Binding-site contacts:
Ligand atom C5 contacts residue TRP193 of chain 1.A at 4.1 Å (hydrophobic).
Ligand atom N3 contacts residue SER172 of chain 1.A at 3.0 Å (h-bond).
Ligand atom C6 contacts residue SER177 of chain 1.A at 4.1 Å.
Ligand atom C6 contacts residue SO41 of chain 1.B at 3.8 Å.
Ligand atom C6 contacts residue CYS173 of chain 1.A at 3.7 Å (hydrophobic).
Ligand atom C1' contacts residue CYS197 of chain 1.A at 3.7 Å (hydrophobic).
Ligand atom C1' contacts residue GLN174 of chain 1.A at 4.0 Å.
Ligand atom N1' contacts residue CYS197 of chain 1.A at 4.0 Å.
Ligand atom C5 contacts residue VAL191 of chain 1.A at 4.0 Å (hydrophobic).
Ligand atom C5 contacts residue SER177 of chain 1.A at 3.6 Å.
Ligand atom O1' contacts residue CYS173 of chain 1.A at 4.1 Å.
Ligand atom C1 contacts residue GLN174 of chain 1.A at 3.8 Å.
Ligand atom C2 contacts residue GLY196 of chain 1.A at 3.5 Å.
Ligand atom C5 contacts residue SO41 of chain 1.B at 4.1 Å.
Ligand atom C2 contacts residue SER172 of chain 1.A at 3.7 Å.
Ligand atom N1' contacts residue GLY194 of chain 1.A at 3.4 Å (h-bond).
Ligand atom C5 contacts residue CYS173 of chain 1.A at 3.9 Å (hydrophobic).
Ligand atom N3 contacts residue TRP193 of chain 1.A at 3.7 Å.
Ligand atom O1' contacts residue GLN174 of chain 1.A at 3.3 Å (h-bond).
Ligand atom C2 contacts residue TRP193 of chain 1.A at 4.1 Å (hydrophobic).
Ligand atom C3 contacts residue GLY194 of chain 1.A at 3.9 Å.
Ligand atom C1 contacts residue CYS197 of chain 1.A at 4.1 Å (hydrophobic).
Ligand atom C1' contacts residue GLY196 of chain 1.A at 3.9 Å.
Ligand atom C4 contacts residue VAL191 of chain 1.A at 3.7 Å (hydrophobic).
Ligand atom C3 contacts residue SER172 of chain 1.A at 3.4 Å.
Ligand atom C4 contacts residue SER172 of chain 1.A at 3.5 Å.
Ligand atom C4 contacts residue CYS173 of chain 1.A at 4.1 Å (hydrophobic).
Ligand atom C1 contacts residue CYS173 of chain 1.A at 4.0 Å (hydrophobic).
Ligand atom C2 contacts residue GLY194 of chain 1.A at 3.8 Å.
Ligand atom C5 contacts residue SER192 of chain 1.A at 4.1 Å.
Ligand atom N1' contacts residue GLY196 of chain 1.A at 3.1 Å (h-bond).
Ligand atom N3 contacts residue GLY204 of chain 1.A at 3.7 Å.
Ligand atom C2 contacts residue CYS173 of chain 1.A at 3.9 Å (hydrophobic).
Ligand atom C3 contacts residue CYS173 of chain 1.A at 4.1 Å (hydrophobic).
Ligand atom N3 contacts residue ASP171 of chain 1.A at 3.5 Å (salt-bridge).
Ligand atom O1' contacts residue CYS197 of chain 1.A at 3.7 Å.
Ligand atom C2 contacts residue CYS197 of chain 1.A at 3.9 Å (hydrophobic).
Ligand atom C6 contacts residue GLN174 of chain 1.A at 3.7 Å.
Ligand atom C3 contacts residue TRP193 of chain 1.A at 3.8 Å (hydrophobic).
Ligand atom C4 contacts residue TRP193 of chain 1.A at 3.9 Å (hydrophobic).

Sequence of chain 1.A:
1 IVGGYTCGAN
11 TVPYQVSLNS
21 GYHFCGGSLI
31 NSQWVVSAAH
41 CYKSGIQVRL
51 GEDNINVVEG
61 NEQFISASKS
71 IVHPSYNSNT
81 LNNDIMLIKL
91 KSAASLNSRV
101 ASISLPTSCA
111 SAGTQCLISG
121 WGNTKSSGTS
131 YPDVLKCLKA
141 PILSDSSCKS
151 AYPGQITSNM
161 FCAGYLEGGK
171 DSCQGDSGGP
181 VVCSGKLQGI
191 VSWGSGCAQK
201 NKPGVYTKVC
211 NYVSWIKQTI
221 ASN

This small molecule binds to this protein.
Small molecule (SMILES): NC(=O)c1cccc(N)c1